The protein below binds the small molecule below.
Small molecule (SMILES): CC(=O)N[C@H]1[C@H](O[C@H]2[C@H](O)[C@@H](NC(C)=O)CO[C@@H]2CO)O[C@H](CO)[C@@H](O[C@@H]2O[C@H](CO)[C@@H](O)[C@H](O)[C@@H]2O)[C@@H]1O

Binding-site contacts:
Ligand atom C8 contacts residue ASN76 of chain 1.A at 4.3 Å.
Ligand atom C3 contacts residue ASN76 of chain 1.A at 3.8 Å.
Ligand atom C6 contacts residue ASN70 of chain 1.A at 3.7 Å.
Ligand atom O7 contacts residue PRO69 of chain 1.A at 4.0 Å.
Ligand atom C1 contacts residue ASN70 of chain 1.A at 3.6 Å.
Ligand atom C7 contacts residue SER73 of chain 1.A at 3.9 Å.
Ligand atom C1 contacts residue ASN76 of chain 1.A at 1.4 Å.
Ligand atom O5 contacts residue ASN76 of chain 1.A at 2.4 Å (h-bond).
Ligand atom C2 contacts residue ASN70 of chain 1.A at 4.1 Å.
Ligand atom C8 contacts residue SER73 of chain 1.A at 3.6 Å.
Ligand atom O7 contacts residue ASN70 of chain 1.A at 3.6 Å.
Ligand atom C8 contacts residue LEU72 of chain 1.A at 4.0 Å (hydrophobic).
Ligand atom N2 contacts residue SER73 of chain 1.A at 4.4 Å.
Ligand atom C7 contacts residue LEU72 of chain 1.A at 4.2 Å (hydrophobic).
Ligand atom O6 contacts residue ASN70 of chain 1.A at 3.4 Å (h-bond).
Ligand atom C2 contacts residue ASN76 of chain 1.A at 2.5 Å.
Ligand atom O5 contacts residue ASN70 of chain 1.A at 3.6 Å (h-bond).
Ligand atom C4 contacts residue ASN76 of chain 1.A at 4.2 Å.
Ligand atom N2 contacts residue ASN76 of chain 1.A at 2.9 Å (h-bond).
Ligand atom C7 contacts residue ASN76 of chain 1.A at 3.1 Å.
Ligand atom C5 contacts residue ASN76 of chain 1.A at 3.7 Å.
Ligand atom O7 contacts residue LEU72 of chain 1.A at 3.1 Å (h-bond).
Ligand atom C5 contacts residue ASN70 of chain 1.A at 4.0 Å.
Ligand atom C4 contacts residue ASN70 of chain 1.A at 3.7 Å.
Ligand atom O7 contacts residue PHE71 of chain 1.A at 3.8 Å.
Ligand atom O7 contacts residue SER73 of chain 1.A at 3.8 Å.
Ligand atom O7 contacts residue ASN76 of chain 1.A at 3.0 Å (h-bond).

Sequence of chain 1.A:
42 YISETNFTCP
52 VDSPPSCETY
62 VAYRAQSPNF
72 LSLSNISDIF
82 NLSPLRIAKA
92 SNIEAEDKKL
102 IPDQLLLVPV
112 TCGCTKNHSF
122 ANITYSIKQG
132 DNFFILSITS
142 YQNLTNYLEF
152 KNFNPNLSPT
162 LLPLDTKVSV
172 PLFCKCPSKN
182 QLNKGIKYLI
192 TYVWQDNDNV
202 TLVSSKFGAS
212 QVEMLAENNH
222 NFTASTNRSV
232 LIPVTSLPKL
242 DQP